Sequence of chain 4.A:
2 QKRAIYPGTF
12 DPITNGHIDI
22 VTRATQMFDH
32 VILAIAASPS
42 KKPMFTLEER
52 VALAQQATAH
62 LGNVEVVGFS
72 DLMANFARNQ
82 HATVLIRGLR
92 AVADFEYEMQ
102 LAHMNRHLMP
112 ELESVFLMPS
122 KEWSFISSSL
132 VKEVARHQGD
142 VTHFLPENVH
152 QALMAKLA

Binding-site contacts:
Ligand atom N1 contacts residue SER71 of chain 6.A at 3.8 Å.
Ligand atom C7 contacts residue ALA37 of chain 6.A at 3.6 Å (hydrophobic).
Ligand atom N4 contacts residue LEU73 of chain 6.A at 3.7 Å.
Ligand atom N5 contacts residue LEU73 of chain 6.A at 3.7 Å.
Ligand atom C14 contacts residue SO41 of chain 6.D at 3.7 Å.
Ligand atom C18 contacts residue LEU102 of chain 6.A at 3.6 Å (hydrophobic).
Ligand atom N1 contacts residue ALA38 of chain 6.A at 3.3 Å (h-bond).
Ligand atom C7 contacts residue SER39 of chain 6.A at 3.7 Å.
Ligand atom C12 contacts residue HIS138 of chain 4.A at 3.6 Å.
Ligand atom C12 contacts residue ASP72 of chain 6.A at 3.8 Å.
Ligand atom C7 contacts residue THR10 of chain 6.A at 3.7 Å.
Ligand atom C10 contacts residue ALA37 of chain 6.A at 3.8 Å (hydrophobic).
Ligand atom C contacts residue ASN106 of chain 6.A at 3.3 Å.
Ligand atom C22 contacts residue ARG88 of chain 6.A at 3.7 Å.
Ligand atom C13 contacts residue HIS138 of chain 4.A at 3.7 Å.
Ligand atom N5 contacts residue MET74 of chain 6.A at 2.9 Å (h-bond).
Ligand atom C contacts residue LEU86 of chain 6.A at 3.6 Å (hydrophobic).
Ligand atom O1 contacts residue MET74 of chain 6.A at 3.8 Å.
Ligand atom C11 contacts residue ALA37 of chain 6.A at 3.4 Å (hydrophobic).
Ligand atom O1 contacts residue LEU102 of chain 6.A at 3.8 Å.
Ligand atom C1 contacts residue LEU102 of chain 6.A at 3.7 Å (hydrophobic).
Ligand atom C23 contacts residue ARG88 of chain 6.A at 3.6 Å.
Ligand atom C14 contacts residue SER71 of chain 6.A at 3.6 Å.
Ligand atom N contacts residue LEU102 of chain 6.A at 3.6 Å.
Ligand atom C14 contacts residue PHE70 of chain 6.A at 3.9 Å (hydrophobic).
Ligand atom C13 contacts residue ASP72 of chain 6.A at 3.2 Å.
Ligand atom N1 contacts residue SER39 of chain 6.A at 3.0 Å (h-bond).
Ligand atom C14 contacts residue HIS138 of chain 4.A at 3.8 Å.
Ligand atom C20 contacts residue MET105 of chain 6.A at 3.7 Å (hydrophobic).
Ligand atom C6 contacts residue ALA37 of chain 6.A at 3.3 Å (hydrophobic).
Ligand atom C13 contacts residue SER71 of chain 6.A at 3.4 Å.
Ligand atom C20 contacts residue ASN106 of chain 6.A at 3.6 Å.
Ligand atom N2 contacts residue ASP72 of chain 6.A at 3.1 Å (salt-bridge).
Ligand atom N1 contacts residue SO41 of chain 6.D at 3.4 Å (h-bond).
Ligand atom C1 contacts residue ASN106 of chain 6.A at 3.8 Å.
Ligand atom C8 contacts residue SER39 of chain 6.A at 3.4 Å.
Ligand atom O1 contacts residue ASN106 of chain 6.A at 2.8 Å (h-bond).
Ligand atom N1 contacts residue PHE70 of chain 6.A at 3.8 Å.
Ligand atom C23 contacts residue LEU102 of chain 6.A at 3.8 Å (hydrophobic).
Ligand atom N2 contacts residue HIS138 of chain 4.A at 3.8 Å.

Sequence of chain 6.A:
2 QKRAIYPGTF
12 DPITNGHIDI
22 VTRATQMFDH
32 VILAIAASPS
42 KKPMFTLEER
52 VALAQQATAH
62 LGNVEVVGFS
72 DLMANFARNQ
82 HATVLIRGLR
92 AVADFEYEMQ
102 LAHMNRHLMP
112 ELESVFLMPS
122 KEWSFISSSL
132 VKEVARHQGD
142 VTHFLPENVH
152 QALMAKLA

The protein below binds the small molecule below.
Small molecule (SMILES): COC(=O)N1CCC(Cc2cccc([C@@H](CC#N)Nc3nc4ccc(C)nc4[nH]3)c2)CC1